Binding-site contacts:
Ligand atom C17 contacts residue GLY67 of chain 1.E at 4.2 Å.
Ligand atom O3 contacts residue MET98 of chain 1.E at 3.1 Å (h-bond).
Ligand atom C17 contacts residue SER97 of chain 1.E at 1.3 Å.
Ligand atom C16 contacts residue SER97 of chain 1.E at 3.3 Å.
Ligand atom C11 contacts residue GLY68 of chain 1.E at 3.9 Å.
Ligand atom C16 contacts residue LEU125 of chain 1.E at 4.2 Å (hydrophobic).
Ligand atom O1 contacts residue GLN34 of chain 1.E at 2.7 Å (h-bond).
Ligand atom C15 contacts residue LEU125 of chain 1.E at 4.0 Å (hydrophobic).
Ligand atom N1 contacts residue GLY68 of chain 1.E at 3.7 Å.
Ligand atom N1 contacts residue MPD1 of chain 1.RA at 4.0 Å.
Ligand atom C17 contacts residue GLY68 of chain 1.E at 3.7 Å.
Ligand atom N2 contacts residue PRO66 of chain 1.E at 3.9 Å.
Ligand atom O3 contacts residue GLY67 of chain 1.E at 3.3 Å.
Ligand atom C13 contacts residue GLY68 of chain 1.E at 3.1 Å.
Ligand atom C9 contacts residue PRO66 of chain 1.E at 4.1 Å (hydrophobic).
Ligand atom C16 contacts residue MPD1 of chain 1.RA at 3.3 Å.
Ligand atom C14 contacts residue GLY68 of chain 1.E at 3.1 Å.
Ligand atom C16 contacts residue ILE70 of chain 1.E at 3.8 Å (hydrophobic).
Ligand atom O3 contacts residue SER97 of chain 1.E at 2.3 Å (h-bond).
Ligand atom C15 contacts residue ILE70 of chain 1.E at 3.9 Å (hydrophobic).
Ligand atom C12 contacts residue GLY67 of chain 1.E at 4.2 Å.
Ligand atom N2 contacts residue GLY67 of chain 1.E at 4.0 Å.
Ligand atom C16 contacts residue PRO124 of chain 1.E at 4.2 Å (hydrophobic).
Ligand atom C15 contacts residue GLY68 of chain 1.E at 3.6 Å.
Ligand atom C12 contacts residue SER97 of chain 1.E at 4.2 Å.
Ligand atom C14 contacts residue SER97 of chain 1.E at 3.6 Å.
Ligand atom N2 contacts residue GLY68 of chain 1.E at 4.0 Å.
Ligand atom C15 contacts residue SER97 of chain 1.E at 4.3 Å.
Ligand atom C10 contacts residue PRO66 of chain 1.E at 4.2 Å (hydrophobic).
Ligand atom C17 contacts residue HIS122 of chain 1.E at 3.9 Å.
Ligand atom N1 contacts residue SER97 of chain 1.E at 2.2 Å (h-bond).
Ligand atom C11 contacts residue GLY67 of chain 1.E at 4.3 Å.
Ligand atom C12 contacts residue GLY68 of chain 1.E at 3.5 Å.
Ligand atom C14 contacts residue LEU125 of chain 1.E at 4.2 Å (hydrophobic).
Ligand atom C17 contacts residue MET98 of chain 1.E at 3.5 Å (hydrophobic).
Ligand atom C10 contacts residue GLN34 of chain 1.E at 3.9 Å.
Ligand atom O3 contacts residue GLY68 of chain 1.E at 2.8 Å (h-bond).
Ligand atom C16 contacts residue GLY68 of chain 1.E at 4.1 Å.
Ligand atom N1 contacts residue HIS122 of chain 1.E at 3.6 Å.
Ligand atom C16 contacts residue HIS122 of chain 1.E at 4.2 Å.

The small molecule below binds the protein below.
Small molecule (SMILES): CC[C@H](O)/C=C/C=C(C)/C=C/C(=O)NC(=O)/C=C/C1=CCN1C(=O)O

Sequence of chain 1.E:
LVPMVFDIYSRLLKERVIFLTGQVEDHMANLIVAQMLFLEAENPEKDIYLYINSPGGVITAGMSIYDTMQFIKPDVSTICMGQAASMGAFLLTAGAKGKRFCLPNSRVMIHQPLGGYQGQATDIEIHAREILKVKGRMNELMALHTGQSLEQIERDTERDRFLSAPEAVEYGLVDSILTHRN